This protein binds this small molecule.
Small molecule (SMILES): CC(=O)N[C@@H]1[C@@H](O)[C@H](O)[C@@H](CO)O[C@H]1O

Binding-site contacts:
Ligand atom C2 contacts residue ASN243 of chain 1.C at 2.5 Å.
Ligand atom C7 contacts residue ASP232 of chain 1.C at 4.2 Å.
Ligand atom C5 contacts residue ASN243 of chain 1.C at 3.8 Å.
Ligand atom O7 contacts residue ASP232 of chain 1.C at 4.3 Å.
Ligand atom N2 contacts residue ASN243 of chain 1.C at 2.9 Å (h-bond).
Ligand atom C7 contacts residue THR242 of chain 1.C at 4.5 Å.
Ligand atom C4 contacts residue ASN243 of chain 1.C at 4.4 Å.
Ligand atom C7 contacts residue ASN243 of chain 1.C at 3.6 Å.
Ligand atom C1 contacts residue ASN243 of chain 1.C at 1.5 Å.
Ligand atom C8 contacts residue THR242 of chain 1.C at 3.3 Å.
Ligand atom C8 contacts residue ASP232 of chain 1.C at 3.7 Å.
Ligand atom O7 contacts residue ASN243 of chain 1.C at 3.9 Å.
Ligand atom C3 contacts residue ASN243 of chain 1.C at 3.9 Å.
Ligand atom C8 contacts residue ASN243 of chain 1.C at 4.0 Å.
Ligand atom O5 contacts residue ASN243 of chain 1.C at 2.5 Å (h-bond).

Sequence of chain 1.C:
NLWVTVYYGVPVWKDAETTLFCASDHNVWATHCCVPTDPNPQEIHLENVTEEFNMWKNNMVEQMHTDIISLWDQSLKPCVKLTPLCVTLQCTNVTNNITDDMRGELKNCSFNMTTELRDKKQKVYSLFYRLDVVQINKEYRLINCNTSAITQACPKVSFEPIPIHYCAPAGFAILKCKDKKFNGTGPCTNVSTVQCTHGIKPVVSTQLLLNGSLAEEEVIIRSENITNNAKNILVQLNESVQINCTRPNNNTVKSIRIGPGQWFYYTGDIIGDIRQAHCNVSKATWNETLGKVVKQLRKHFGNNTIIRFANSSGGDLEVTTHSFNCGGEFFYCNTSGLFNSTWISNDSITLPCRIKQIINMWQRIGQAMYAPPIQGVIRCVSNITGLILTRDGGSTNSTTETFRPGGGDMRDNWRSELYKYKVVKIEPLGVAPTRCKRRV